Sequence of chain 1.E:
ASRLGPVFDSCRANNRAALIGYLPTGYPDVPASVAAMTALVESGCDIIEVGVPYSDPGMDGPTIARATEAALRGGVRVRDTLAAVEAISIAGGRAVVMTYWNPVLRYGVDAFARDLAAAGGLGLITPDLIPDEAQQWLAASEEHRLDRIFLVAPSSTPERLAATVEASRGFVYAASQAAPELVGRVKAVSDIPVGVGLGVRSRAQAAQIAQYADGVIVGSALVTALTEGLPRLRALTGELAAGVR

Binding-site contacts:
Ligand atom F23 contacts residue TRP191 of chain 1.F at 3.5 Å.
Ligand atom N12 contacts residue HIS294 of chain 1.F at 3.7 Å.
Ligand atom C01 contacts residue ASP64 of chain 1.E at 3.4 Å.
Ligand atom C18 contacts residue GLY207 of chain 1.F at 3.7 Å.
Ligand atom N02 contacts residue ASP136 of chain 1.E at 2.7 Å (salt-bridge).
Ligand atom C15 contacts residue HIS294 of chain 1.F at 3.7 Å.
Ligand atom C17 contacts residue PRO208 of chain 1.F at 3.3 Å (hydrophobic).
Ligand atom C18 contacts residue HIS294 of chain 1.F at 3.3 Å.
Ligand atom C09 contacts residue PHE188 of chain 1.F at 3.4 Å (hydrophobic).
Ligand atom C19 contacts residue GLY207 of chain 1.F at 3.7 Å.
Ligand atom C13 contacts residue HIS294 of chain 1.F at 3.5 Å.
Ligand atom C10 contacts residue GLY295 of chain 1.F at 3.8 Å.
Ligand atom O16 contacts residue VAL30 of chain 1.F at 3.3 Å.
Ligand atom C01 contacts residue ASP136 of chain 1.E at 3.5 Å.
Ligand atom C10 contacts residue TYR29 of chain 1.F at 3.5 Å (hydrophobic).
Ligand atom C01 contacts residue TYR62 of chain 1.E at 3.4 Å (hydrophobic).
Ligand atom O16 contacts residue GLY295 of chain 1.F at 3.6 Å.
Ligand atom C18 contacts residue PRO208 of chain 1.F at 3.5 Å (hydrophobic).
Ligand atom C11 contacts residue TYR29 of chain 1.F at 3.4 Å (hydrophobic).
Ligand atom O04 contacts residue TYR108 of chain 1.E at 3.5 Å.
Ligand atom N12 contacts residue PHE188 of chain 1.F at 3.5 Å.
Ligand atom C22 contacts residue PRO208 of chain 1.F at 3.5 Å (hydrophobic).
Ligand atom O16 contacts residue PRO208 of chain 1.F at 3.5 Å.
Ligand atom C15 contacts residue PRO208 of chain 1.F at 3.8 Å (hydrophobic).
Ligand atom C14 contacts residue PHE188 of chain 1.F at 3.4 Å (hydrophobic).
Ligand atom C08 contacts residue PHE188 of chain 1.F at 3.4 Å (hydrophobic).
Ligand atom N02 contacts residue TYR108 of chain 1.E at 3.2 Å.
Ligand atom O04 contacts residue MET67 of chain 1.E at 3.5 Å (h-bond).
Ligand atom C10 contacts residue PHE188 of chain 1.F at 3.5 Å (hydrophobic).
Ligand atom O04 contacts residue GLY66 of chain 1.E at 2.9 Å (h-bond).
Ligand atom C20 contacts residue PHE202 of chain 1.F at 3.3 Å (hydrophobic).
Ligand atom O05 contacts residue MET67 of chain 1.E at 3.5 Å.
Ligand atom C19 contacts residue PHE202 of chain 1.F at 3.4 Å (hydrophobic).
Ligand atom C01 contacts residue TYR108 of chain 1.E at 3.5 Å (hydrophobic).
Ligand atom C21 contacts residue TYR200 of chain 1.F at 3.6 Å (hydrophobic).
Ligand atom C13 contacts residue ILE184 of chain 1.F at 3.6 Å (hydrophobic).
Ligand atom C07 contacts residue PHE188 of chain 1.F at 3.6 Å (hydrophobic).
Ligand atom C06 contacts residue PHE188 of chain 1.F at 3.6 Å (hydrophobic).
Ligand atom O05 contacts residue ASP136 of chain 1.E at 3.3 Å.
Ligand atom C14 contacts residue HIS294 of chain 1.F at 3.5 Å.

This protein binds this small molecule.
Small molecule (SMILES): CNS(=O)(=O)c1ccc2c(c1)CCN2C(=O)c1ccccc1F

Sequence of chain 1.F:
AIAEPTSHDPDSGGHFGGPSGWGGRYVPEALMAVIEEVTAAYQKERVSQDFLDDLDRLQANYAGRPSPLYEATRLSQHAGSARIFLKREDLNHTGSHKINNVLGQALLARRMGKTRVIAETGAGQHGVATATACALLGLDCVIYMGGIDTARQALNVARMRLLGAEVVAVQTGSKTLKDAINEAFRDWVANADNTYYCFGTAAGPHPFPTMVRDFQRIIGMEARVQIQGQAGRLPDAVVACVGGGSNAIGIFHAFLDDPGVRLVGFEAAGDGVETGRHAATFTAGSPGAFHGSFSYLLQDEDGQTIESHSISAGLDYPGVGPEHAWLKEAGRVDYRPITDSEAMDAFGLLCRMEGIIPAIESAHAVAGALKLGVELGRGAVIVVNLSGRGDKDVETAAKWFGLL